The protein below binds the small molecule below.
Small molecule (SMILES): CC(=O)N[C@@H]1[C@@H](O)[C@H](O)[C@@H](CO)O[C@H]1O

Sequence of chain 1.D:
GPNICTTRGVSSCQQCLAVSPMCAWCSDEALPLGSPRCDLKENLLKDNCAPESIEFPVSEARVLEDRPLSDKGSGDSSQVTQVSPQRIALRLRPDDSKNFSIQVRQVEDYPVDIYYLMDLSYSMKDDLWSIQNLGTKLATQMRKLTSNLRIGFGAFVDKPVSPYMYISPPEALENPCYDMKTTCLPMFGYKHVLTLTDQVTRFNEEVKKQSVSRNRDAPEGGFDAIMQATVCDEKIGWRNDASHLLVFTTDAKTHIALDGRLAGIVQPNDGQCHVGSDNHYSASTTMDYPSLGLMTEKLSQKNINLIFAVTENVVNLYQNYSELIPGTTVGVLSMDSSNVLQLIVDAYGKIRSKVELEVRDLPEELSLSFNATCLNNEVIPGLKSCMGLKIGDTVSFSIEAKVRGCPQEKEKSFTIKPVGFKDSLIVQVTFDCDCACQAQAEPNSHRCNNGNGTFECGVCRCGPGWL

Binding-site contacts:
Ligand atom C8 contacts residue NAG2 of chain 1.L at 3.2 Å.
Ligand atom C8 contacts residue ASN99 of chain 1.D at 4.5 Å.
Ligand atom O5 contacts residue ASN99 of chain 1.D at 2.4 Å (h-bond).
Ligand atom O5 contacts residue LYS98 of chain 1.D at 4.4 Å.
Ligand atom C5 contacts residue ASN99 of chain 1.D at 3.5 Å.
Ligand atom C7 contacts residue ASN99 of chain 1.D at 3.4 Å.
Ligand atom C1 contacts residue ASN99 of chain 1.D at 1.4 Å.
Ligand atom O6 contacts residue ASN99 of chain 1.D at 4.5 Å.
Ligand atom C4 contacts residue ASN99 of chain 1.D at 4.3 Å.
Ligand atom O6 contacts residue LYS98 of chain 1.D at 4.5 Å.
Ligand atom C7 contacts residue NAG2 of chain 1.L at 4.3 Å.
Ligand atom O7 contacts residue ASN99 of chain 1.D at 3.2 Å (h-bond).
Ligand atom N2 contacts residue ASN99 of chain 1.D at 3.1 Å (h-bond).
Ligand atom C3 contacts residue ASN99 of chain 1.D at 3.8 Å.
Ligand atom C2 contacts residue ASN99 of chain 1.D at 2.7 Å.
Ligand atom C8 contacts residue NAG1 of chain 1.L at 3.1 Å.